A protein and the small-molecule ligand that binds it are described below.
Small molecule (SMILES): C[C@@H](O)[C@@H](C)O

Sequence of chain 1.L:
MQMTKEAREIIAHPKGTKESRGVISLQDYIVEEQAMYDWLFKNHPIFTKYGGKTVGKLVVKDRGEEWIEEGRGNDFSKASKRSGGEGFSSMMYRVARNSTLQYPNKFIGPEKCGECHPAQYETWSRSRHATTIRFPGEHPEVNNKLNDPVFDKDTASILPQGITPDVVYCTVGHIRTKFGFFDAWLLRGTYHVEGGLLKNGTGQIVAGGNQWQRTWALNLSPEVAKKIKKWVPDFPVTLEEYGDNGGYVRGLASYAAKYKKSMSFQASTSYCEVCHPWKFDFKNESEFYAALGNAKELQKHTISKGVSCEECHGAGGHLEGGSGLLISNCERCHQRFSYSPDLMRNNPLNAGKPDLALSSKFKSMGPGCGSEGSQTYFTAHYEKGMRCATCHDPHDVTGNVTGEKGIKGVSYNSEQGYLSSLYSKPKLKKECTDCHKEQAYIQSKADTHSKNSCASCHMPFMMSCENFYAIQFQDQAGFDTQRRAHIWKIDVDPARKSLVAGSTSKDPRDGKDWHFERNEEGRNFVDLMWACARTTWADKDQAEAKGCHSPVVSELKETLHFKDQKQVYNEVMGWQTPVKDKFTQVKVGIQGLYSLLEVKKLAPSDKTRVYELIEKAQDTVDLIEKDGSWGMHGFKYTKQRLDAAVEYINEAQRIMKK

Binding-site contacts:
Ligand atom O5 contacts residue ARG551 of chain 1.L at 3.7 Å.
Ligand atom O6 contacts residue SER406 of chain 1.L at 4.0 Å.
Ligand atom C1 contacts residue SER406 of chain 1.L at 3.4 Å.
Ligand atom C2 contacts residue ASP552 of chain 1.L at 4.0 Å.
Ligand atom C3 contacts residue TYR511 of chain 1.L at 4.0 Å (hydrophobic).
Ligand atom C2 contacts residue SER406 of chain 1.L at 3.1 Å.
Ligand atom O6 contacts residue TYR511 of chain 1.L at 4.1 Å.
Ligand atom O5 contacts residue GLY553 of chain 1.L at 4.1 Å.
Ligand atom C3 contacts residue SER406 of chain 1.L at 4.0 Å.
Ligand atom O5 contacts residue TYR511 of chain 1.L at 4.2 Å.
Ligand atom C1 contacts residue GLY553 of chain 1.L at 3.6 Å.
Ligand atom C1 contacts residue ASP552 of chain 1.L at 3.4 Å.
Ligand atom C2 contacts residue TYR511 of chain 1.L at 4.0 Å (hydrophobic).
Ligand atom O5 contacts residue SER406 of chain 1.L at 4.1 Å.
Ligand atom O5 contacts residue ASP552 of chain 1.L at 3.5 Å (salt-bridge).